Sequence of chain 1.G:
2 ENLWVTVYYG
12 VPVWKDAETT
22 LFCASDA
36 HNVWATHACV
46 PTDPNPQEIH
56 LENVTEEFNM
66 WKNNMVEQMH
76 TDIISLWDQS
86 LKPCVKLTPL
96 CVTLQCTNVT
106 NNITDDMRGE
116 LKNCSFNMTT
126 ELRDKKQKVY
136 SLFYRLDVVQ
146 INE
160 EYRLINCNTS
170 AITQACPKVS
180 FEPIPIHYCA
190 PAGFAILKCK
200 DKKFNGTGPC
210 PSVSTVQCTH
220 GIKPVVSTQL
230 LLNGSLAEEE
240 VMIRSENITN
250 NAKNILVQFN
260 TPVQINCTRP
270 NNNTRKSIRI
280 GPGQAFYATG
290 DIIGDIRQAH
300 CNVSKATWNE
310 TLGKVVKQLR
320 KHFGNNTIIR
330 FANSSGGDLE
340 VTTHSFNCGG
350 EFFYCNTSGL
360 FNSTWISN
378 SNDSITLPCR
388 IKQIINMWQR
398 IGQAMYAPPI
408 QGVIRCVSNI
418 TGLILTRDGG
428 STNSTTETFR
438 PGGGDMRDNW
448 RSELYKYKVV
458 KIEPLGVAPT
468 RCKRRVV

The small molecule below binds the protein below.
Small molecule (SMILES): CC(=O)N[C@@H]1[C@@H](O)[C@H](O)[C@@H](CO)O[C@H]1O

Binding-site contacts:
Ligand atom C2 contacts residue ASN107 of chain 1.G at 2.5 Å.
Ligand atom C5 contacts residue ASN107 of chain 1.G at 3.6 Å.
Ligand atom C3 contacts residue ASN107 of chain 1.G at 3.8 Å.
Ligand atom O5 contacts residue ASN107 of chain 1.G at 2.3 Å (h-bond).
Ligand atom C1 contacts residue ASN107 of chain 1.G at 1.4 Å.
Ligand atom C4 contacts residue ASN107 of chain 1.G at 4.2 Å.
Ligand atom N2 contacts residue ASN107 of chain 1.G at 2.9 Å (h-bond).
Ligand atom C7 contacts residue ASN107 of chain 1.G at 4.0 Å.